Sequence of chain 11.C:
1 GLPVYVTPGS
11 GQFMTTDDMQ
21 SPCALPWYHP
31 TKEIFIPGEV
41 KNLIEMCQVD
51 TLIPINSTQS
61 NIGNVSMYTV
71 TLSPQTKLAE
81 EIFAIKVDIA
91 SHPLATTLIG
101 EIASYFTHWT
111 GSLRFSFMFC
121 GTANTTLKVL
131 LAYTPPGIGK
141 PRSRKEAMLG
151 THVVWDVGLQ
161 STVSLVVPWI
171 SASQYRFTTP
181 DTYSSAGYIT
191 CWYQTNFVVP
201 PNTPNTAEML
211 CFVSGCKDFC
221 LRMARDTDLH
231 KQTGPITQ

Binding-site contacts:
Ligand atom CM4 contacts residue PHE179 of chain 11.A at 3.9 Å (hydrophobic).
Ligand atom C2A contacts residue TYR144 of chain 11.A at 3.7 Å (hydrophobic).
Ligand atom C6B contacts residue ILE98 of chain 11.A at 3.6 Å (hydrophobic).
Ligand atom C5 contacts residue MET214 of chain 11.A at 3.6 Å (hydrophobic).
Ligand atom CM2 contacts residue ILE122 of chain 11.A at 3.7 Å (hydrophobic).
Ligand atom C6B contacts residue LEU181 of chain 11.A at 3.3 Å (hydrophobic).
Ligand atom O5A contacts residue PHE179 of chain 11.A at 3.7 Å.
Ligand atom C1A contacts residue TYR144 of chain 11.A at 3.1 Å (hydrophobic).
Ligand atom O5A contacts residue TYR144 of chain 11.A at 3.1 Å.
Ligand atom N3A contacts residue PHE179 of chain 11.A at 3.0 Å.
Ligand atom N2 contacts residue MET214 of chain 11.A at 3.8 Å.
Ligand atom C4A contacts residue TYR144 of chain 11.A at 3.8 Å (hydrophobic).
Ligand atom C3 contacts residue LEU100 of chain 11.A at 3.9 Å (hydrophobic).
Ligand atom CM6 contacts residue LEU181 of chain 11.A at 3.7 Å (hydrophobic).
Ligand atom C4B contacts residue PHE179 of chain 11.A at 3.9 Å (hydrophobic).
Ligand atom C2A contacts residue PHE179 of chain 11.A at 3.3 Å (hydrophobic).
Ligand atom CM6 contacts residue TYR144 of chain 11.A at 3.7 Å (hydrophobic).
Ligand atom C2B contacts residue ILE122 of chain 11.A at 3.9 Å (hydrophobic).
Ligand atom O1 contacts residue LEU100 of chain 11.A at 4.0 Å.
Ligand atom C2B contacts residue ILE98 of chain 11.A at 3.9 Å (hydrophobic).
Ligand atom C4A contacts residue PHE179 of chain 11.A at 3.3 Å (hydrophobic).
Ligand atom C1B contacts residue ILE98 of chain 11.A at 3.6 Å (hydrophobic).
Ligand atom O1 contacts residue MET214 of chain 11.A at 3.2 Å.
Ligand atom O1B contacts residue ILE98 of chain 11.A at 2.9 Å.
Ligand atom C1A contacts residue PHE179 of chain 11.A at 3.5 Å (hydrophobic).
Ligand atom C5B contacts residue LEU181 of chain 11.A at 3.3 Å (hydrophobic).
Ligand atom CM6 contacts residue LEU184 of chain 11.A at 3.4 Å (hydrophobic).
Ligand atom C5B contacts residue TYR144 of chain 11.A at 3.6 Å (hydrophobic).
Ligand atom C4 contacts residue TYR190 of chain 11.A at 3.8 Å (hydrophobic).
Ligand atom N3A contacts residue LEU217 of chain 11.A at 3.4 Å.
Ligand atom CM4 contacts residue VAL168 of chain 11.A at 3.5 Å (hydrophobic).
Ligand atom CM3 contacts residue TYR190 of chain 11.A at 3.9 Å (hydrophobic).
Ligand atom C2C contacts residue ILE98 of chain 11.A at 4.0 Å (hydrophobic).
Ligand atom C4B contacts residue LEU181 of chain 11.A at 3.8 Å (hydrophobic).
Ligand atom C1B contacts residue LEU181 of chain 11.A at 3.8 Å (hydrophobic).
Ligand atom C1C contacts residue MET214 of chain 11.A at 3.7 Å (hydrophobic).
Ligand atom O5A contacts residue ALA166 of chain 11.A at 3.9 Å.
Ligand atom N2 contacts residue LEU100 of chain 11.A at 3.8 Å.
Ligand atom CM4 contacts residue TYR142 of chain 11.A at 3.1 Å (hydrophobic).
Ligand atom CM2 contacts residue ILE236 of chain 11.A at 4.0 Å (hydrophobic).

A protein and the small-molecule ligand that binds it are described below.
Small molecule (SMILES): Cc1cc(CCCOc2c(C)cc(-c3coc(C)n3)cc2C)on1

Sequence of chain 11.A:
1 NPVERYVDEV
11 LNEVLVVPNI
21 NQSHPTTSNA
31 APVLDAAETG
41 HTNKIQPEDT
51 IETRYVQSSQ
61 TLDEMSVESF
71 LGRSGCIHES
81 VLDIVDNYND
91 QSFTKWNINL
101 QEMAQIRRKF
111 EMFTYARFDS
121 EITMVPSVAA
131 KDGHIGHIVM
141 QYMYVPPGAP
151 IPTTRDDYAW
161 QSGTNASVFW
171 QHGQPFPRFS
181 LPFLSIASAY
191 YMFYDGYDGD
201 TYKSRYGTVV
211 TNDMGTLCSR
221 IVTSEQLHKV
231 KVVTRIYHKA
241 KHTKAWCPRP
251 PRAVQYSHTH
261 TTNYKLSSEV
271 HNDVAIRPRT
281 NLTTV